Sequence of chain 6.E:
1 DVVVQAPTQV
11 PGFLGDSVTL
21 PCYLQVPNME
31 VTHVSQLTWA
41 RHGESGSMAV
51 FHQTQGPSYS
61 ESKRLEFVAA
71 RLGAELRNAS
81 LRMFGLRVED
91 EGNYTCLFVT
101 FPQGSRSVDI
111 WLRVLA

The small molecule below binds the protein below.
Small molecule (SMILES): CC(=O)N[C@H]1[C@H](O[C@H]2[C@H](O)[C@@H](NC(C)=O)CO[C@@H]2CO[C@@H]2O[C@@H](C)[C@@H](O)[C@@H](O)[C@@H]2O)O[C@H](CO)[C@@H](O[C@@H]2O[C@H](CO)[C@@H](O)[C@H](O[C@H]3O[C@H](CO)[C@@H](O)[C@H](O)[C@@H]3O)[C@@H]2O)[C@@H]1O

Binding-site contacts:
Ligand atom C7 contacts residue TRP111 of chain 6.E at 3.8 Å (hydrophobic).
Ligand atom C3 contacts residue ASN93 of chain 6.E at 3.1 Å.
Ligand atom O5 contacts residue ASN93 of chain 6.E at 4.1 Å.
Ligand atom C8 contacts residue GLU91 of chain 6.E at 3.8 Å.
Ligand atom C2 contacts residue ASN93 of chain 6.E at 1.8 Å.
Ligand atom C8 contacts residue TRP111 of chain 6.E at 3.3 Å (hydrophobic).
Ligand atom C6 contacts residue ASN93 of chain 6.E at 3.1 Å.
Ligand atom O3 contacts residue ASN93 of chain 6.E at 4.0 Å.
Ligand atom O5 contacts residue TRP111 of chain 6.E at 4.3 Å.
Ligand atom C6 contacts residue HIS42 of chain 6.E at 4.3 Å.
Ligand atom C2 contacts residue TRP111 of chain 6.E at 4.1 Å (hydrophobic).
Ligand atom C8 contacts residue GLY92 of chain 6.E at 3.6 Å.
Ligand atom N2 contacts residue ASN93 of chain 6.E at 2.5 Å (h-bond).
Ligand atom C1 contacts residue ASN93 of chain 6.E at 1.4 Å.
Ligand atom O3 contacts residue TRP111 of chain 6.E at 4.3 Å.
Ligand atom C5 contacts residue ASN93 of chain 6.E at 3.5 Å.
Ligand atom O5 contacts residue ASN93 of chain 6.E at 2.3 Å (h-bond).
Ligand atom C3 contacts residue TRP111 of chain 6.E at 3.7 Å (hydrophobic).
Ligand atom C7 contacts residue GLY92 of chain 6.E at 4.2 Å.
Ligand atom C1 contacts residue TRP111 of chain 6.E at 3.9 Å (hydrophobic).
Ligand atom C5 contacts residue TRP111 of chain 6.E at 3.7 Å (hydrophobic).
Ligand atom N2 contacts residue TRP111 of chain 6.E at 3.5 Å.
Ligand atom N2 contacts residue GLY92 of chain 6.E at 4.2 Å.
Ligand atom C5 contacts residue ASN93 of chain 6.E at 4.0 Å.
Ligand atom O7 contacts residue TRP111 of chain 6.E at 3.6 Å.
Ligand atom C4 contacts residue ASN93 of chain 6.E at 3.6 Å.
Ligand atom O4 contacts residue TRP111 of chain 6.E at 3.4 Å.
Ligand atom O7 contacts residue ASN93 of chain 6.E at 3.9 Å.
Ligand atom C7 contacts residue ASN93 of chain 6.E at 3.5 Å.
Ligand atom C4 contacts residue TRP111 of chain 6.E at 4.0 Å (hydrophobic).